Binding-site contacts:
Ligand atom C contacts residue TYR98 of chain 1.A at 3.4 Å (hydrophobic).
Ligand atom CB contacts residue ASP58 of chain 1.B at 3.7 Å.
Ligand atom N contacts residue TYR98 of chain 1.A at 3.5 Å.
Ligand atom C contacts residue TYR98 of chain 1.A at 3.5 Å (hydrophobic).
Ligand atom CB contacts residue ASP104 of chain 1.B at 3.5 Å.
Ligand atom CG contacts residue TYR38 of chain 1.A at 3.5 Å (hydrophobic).
Ligand atom CB contacts residue TYR31 of chain 1.A at 3.8 Å (hydrophobic).
Ligand atom CB contacts residue PRO106 of chain 1.B at 3.6 Å (hydrophobic).
Ligand atom CB contacts residue ASN52 of chain 1.B at 3.3 Å.
Ligand atom CA contacts residue TYR98 of chain 1.A at 3.3 Å (hydrophobic).
Ligand atom C contacts residue ASP104 of chain 1.B at 3.7 Å.
Ligand atom CG contacts residue TYR31 of chain 1.A at 3.5 Å (hydrophobic).
Ligand atom CD contacts residue TYR60 of chain 1.B at 3.7 Å (hydrophobic).
Ligand atom O contacts residue TYR100 of chain 1.A at 3.8 Å.
Ligand atom C contacts residue TYR98 of chain 1.A at 3.5 Å (hydrophobic).
Ligand atom CD contacts residue TRP54 of chain 1.B at 3.4 Å (hydrophobic).
Ligand atom O contacts residue TYR100 of chain 1.A at 3.6 Å.
Ligand atom CD contacts residue TYR31 of chain 1.A at 3.2 Å (hydrophobic).
Ligand atom CB contacts residue TRP54 of chain 1.B at 3.5 Å (hydrophobic).
Ligand atom CD contacts residue TYR98 of chain 1.A at 3.6 Å (hydrophobic).
Ligand atom O contacts residue TRP54 of chain 1.B at 2.9 Å (h-bond).
Ligand atom O contacts residue TYR98 of chain 1.A at 2.5 Å (h-bond).
Ligand atom N contacts residue TYR98 of chain 1.A at 2.9 Å (h-bond).
Ligand atom O contacts residue TYR98 of chain 1.A at 3.6 Å.
Ligand atom CD contacts residue ASP104 of chain 1.B at 3.3 Å.
Ligand atom CA contacts residue TRP54 of chain 1.B at 3.6 Å (hydrophobic).
Ligand atom CB contacts residue TYR97 of chain 1.A at 3.6 Å (hydrophobic).
Ligand atom O contacts residue TYR60 of chain 1.B at 3.5 Å (h-bond).
Ligand atom N contacts residue ASP104 of chain 1.B at 3.6 Å (salt-bridge).
Ligand atom O contacts residue ASN99 of chain 1.A at 3.4 Å.
Ligand atom N contacts residue TYR60 of chain 1.B at 3.8 Å.
Ligand atom CG contacts residue THR56 of chain 1.B at 3.7 Å.
Ligand atom CB contacts residue PRO101 of chain 1.A at 3.5 Å (hydrophobic).
Ligand atom CA contacts residue TYR98 of chain 1.A at 3.5 Å (hydrophobic).
Ligand atom CA contacts residue TYR60 of chain 1.B at 3.3 Å (hydrophobic).
Ligand atom CG contacts residue ASP58 of chain 1.B at 3.5 Å.
Ligand atom O contacts residue ASP104 of chain 1.B at 2.7 Å (salt-bridge).
Ligand atom C contacts residue TYR60 of chain 1.B at 3.3 Å (hydrophobic).
Ligand atom N contacts residue TYR60 of chain 1.B at 3.1 Å (h-bond).
Ligand atom O contacts residue ASN52 of chain 1.B at 3.2 Å (h-bond).

Sequence of chain 1.A:
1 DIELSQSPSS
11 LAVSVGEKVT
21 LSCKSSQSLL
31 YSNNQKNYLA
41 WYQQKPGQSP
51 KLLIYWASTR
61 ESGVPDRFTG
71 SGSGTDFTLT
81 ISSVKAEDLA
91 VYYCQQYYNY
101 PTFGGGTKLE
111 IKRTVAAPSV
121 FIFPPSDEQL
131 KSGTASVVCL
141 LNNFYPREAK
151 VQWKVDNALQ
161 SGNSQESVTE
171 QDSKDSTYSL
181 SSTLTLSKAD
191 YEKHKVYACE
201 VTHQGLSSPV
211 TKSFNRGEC

This protein binds this small molecule.
Small molecule (SMILES): CC(=O)N[C@@H](C)C(=O)N1CCC[C@H]1C(=O)N[C@@H](C)C(=O)N1CCC[C@H]1C(=O)N[C@@H](C)C(=O)N[C@@H](C)C(=O)N1CCC[C@H]1C(=O)N[C@@H](C)C(=O)O

Sequence of chain 1.B:
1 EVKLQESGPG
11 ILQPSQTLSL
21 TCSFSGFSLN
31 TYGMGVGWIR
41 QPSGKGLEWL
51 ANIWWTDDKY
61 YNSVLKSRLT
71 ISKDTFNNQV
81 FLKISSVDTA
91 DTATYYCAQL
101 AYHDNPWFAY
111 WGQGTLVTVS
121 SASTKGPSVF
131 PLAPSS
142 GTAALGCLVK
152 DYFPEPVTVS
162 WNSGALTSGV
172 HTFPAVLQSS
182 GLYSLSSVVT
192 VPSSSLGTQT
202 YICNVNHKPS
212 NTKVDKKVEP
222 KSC